Binding-site contacts:
Ligand atom NH1 contacts residue THR1097 of chain 7.B at 2.8 Å.
Ligand atom CZ contacts residue CYS1079 of chain 7.B at 1.6 Å (hydrophobic).
Ligand atom N contacts residue ALA1073 of chain 7.B at 2.0 Å.
Ligand atom CA contacts residue ALA1073 of chain 7.B at 3.0 Å (hydrophobic).
Ligand atom C contacts residue ASN1074 of chain 7.B at 1.5 Å.
Ligand atom N contacts residue ASN1074 of chain 7.B at 2.3 Å (h-bond).
Ligand atom NE contacts residue CYS1079 of chain 7.B at 2.3 Å (h-bond).
Ligand atom NH1 contacts residue LEU1080 of chain 7.B at 2.6 Å (h-bond).
Ligand atom O contacts residue ALA1073 of chain 7.B at 2.7 Å.
Ligand atom CB contacts residue ASN1074 of chain 7.B at 1.8 Å.
Ligand atom NE contacts residue TYR1076 of chain 7.B at 2.0 Å.
Ligand atom CG contacts residue ASN1074 of chain 7.B at 2.7 Å.
Ligand atom O contacts residue ASN1074 of chain 7.B at 1.6 Å (h-bond).
Ligand atom C contacts residue ASN1074 of chain 7.B at 0.8 Å.
Ligand atom O contacts residue TYR1076 of chain 7.B at 2.3 Å (h-bond).
Ligand atom CB contacts residue ASN1074 of chain 7.B at 1.7 Å.
Ligand atom N contacts residue GLY105 of chain 7.E at 2.8 Å (h-bond).
Ligand atom CZ contacts residue TYR1076 of chain 7.B at 2.8 Å (hydrophobic).
Ligand atom CG contacts residue TYR1075 of chain 7.B at 2.6 Å (hydrophobic).
Ligand atom O contacts residue ASN1074 of chain 7.B at 2.1 Å (h-bond).
Ligand atom CA contacts residue TYR1075 of chain 7.B at 2.5 Å (hydrophobic).
Ligand atom N contacts residue ASN1074 of chain 7.B at 1.0 Å.
Ligand atom CB contacts residue TYR1076 of chain 7.B at 2.9 Å (hydrophobic).
Ligand atom CD contacts residue CYS1079 of chain 7.B at 2.6 Å (hydrophobic).
Ligand atom CG contacts residue ASN1074 of chain 7.B at 2.5 Å.
Ligand atom CG contacts residue TYR1076 of chain 7.B at 2.4 Å (hydrophobic).
Ligand atom N contacts residue TYR1075 of chain 7.B at 1.5 Å (h-bond).
Ligand atom CB contacts residue TYR1075 of chain 7.B at 2.8 Å (hydrophobic).
Ligand atom CA contacts residue ASN1074 of chain 7.B at 0.2 Å.
Ligand atom O contacts residue VAL127 of chain 7.E at 2.5 Å (h-bond).
Ligand atom CA contacts residue ASN1074 of chain 7.B at 0.6 Å.
Ligand atom CD contacts residue TYR1076 of chain 7.B at 2.3 Å (hydrophobic).
Ligand atom OE1 contacts residue ARG165 of chain 7.E at 2.9 Å (salt-bridge).
Ligand atom NH2 contacts residue CYS1079 of chain 7.B at 2.0 Å.
Ligand atom C contacts residue ALA1073 of chain 7.B at 2.9 Å (hydrophobic).
Ligand atom N contacts residue ASN1074 of chain 7.B at 0.9 Å.
Ligand atom O contacts residue ASP1071 of chain 7.B at 2.9 Å (salt-bridge).
Ligand atom NH1 contacts residue CYS1079 of chain 7.B at 1.7 Å.
Ligand atom CZ contacts residue THR1097 of chain 7.B at 2.9 Å.
Ligand atom NH1 contacts residue TYR1076 of chain 7.B at 1.9 Å (h-bond).

Sequence of chain 7.E:
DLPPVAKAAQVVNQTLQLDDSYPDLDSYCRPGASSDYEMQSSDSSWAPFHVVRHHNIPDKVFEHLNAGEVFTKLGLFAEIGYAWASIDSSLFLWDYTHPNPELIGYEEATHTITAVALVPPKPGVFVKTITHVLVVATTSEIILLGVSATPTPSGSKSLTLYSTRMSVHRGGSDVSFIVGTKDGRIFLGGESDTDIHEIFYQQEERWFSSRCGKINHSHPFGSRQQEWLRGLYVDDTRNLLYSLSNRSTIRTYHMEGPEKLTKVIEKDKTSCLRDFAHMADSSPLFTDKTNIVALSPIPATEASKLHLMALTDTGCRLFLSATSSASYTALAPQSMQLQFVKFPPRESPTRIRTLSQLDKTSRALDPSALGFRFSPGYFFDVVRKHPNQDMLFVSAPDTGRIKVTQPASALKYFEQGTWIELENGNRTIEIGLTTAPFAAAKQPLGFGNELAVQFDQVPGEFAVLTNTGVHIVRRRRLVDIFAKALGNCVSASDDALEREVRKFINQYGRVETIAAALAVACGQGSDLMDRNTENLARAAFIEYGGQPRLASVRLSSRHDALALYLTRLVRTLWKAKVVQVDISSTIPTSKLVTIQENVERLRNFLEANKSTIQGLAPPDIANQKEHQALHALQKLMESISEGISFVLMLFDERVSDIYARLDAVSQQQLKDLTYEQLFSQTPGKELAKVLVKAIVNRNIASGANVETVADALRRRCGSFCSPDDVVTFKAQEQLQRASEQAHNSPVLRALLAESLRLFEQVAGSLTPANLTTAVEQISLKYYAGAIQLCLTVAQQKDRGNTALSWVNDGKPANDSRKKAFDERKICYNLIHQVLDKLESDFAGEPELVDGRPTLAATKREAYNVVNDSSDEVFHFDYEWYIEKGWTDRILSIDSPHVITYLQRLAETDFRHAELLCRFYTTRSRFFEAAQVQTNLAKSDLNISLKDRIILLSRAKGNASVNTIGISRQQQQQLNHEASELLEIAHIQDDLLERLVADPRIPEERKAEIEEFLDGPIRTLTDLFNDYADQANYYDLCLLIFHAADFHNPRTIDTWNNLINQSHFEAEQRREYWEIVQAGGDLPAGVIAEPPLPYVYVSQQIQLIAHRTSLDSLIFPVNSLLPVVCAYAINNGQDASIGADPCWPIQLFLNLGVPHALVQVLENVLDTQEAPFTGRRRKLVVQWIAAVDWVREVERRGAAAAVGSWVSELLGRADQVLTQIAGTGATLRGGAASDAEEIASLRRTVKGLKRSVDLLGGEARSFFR

A small-molecule ligand and the protein it binds are described below.
Small molecule (SMILES): CSCC[C@H](NC(=O)[C@@H]1CCCN1C(=O)[C@H](CC(C)C)NC(=O)[C@H](CC(C)C)NC(=O)[C@H](CCCCN)NC(=O)[C@H](C)NC(=O)[C@H](CCCCN)NC(=O)[C@@H](N)CCCN=C(N)N)C(=O)N[C@@H](CCC(=O)O)C(=O)N[C@@H](CCC(=O)O)C(=O)N[C@@H](C)C(=O)N[C@@H](CC(C)C)C(=O)N[C@@H](CC(C)C)C(=O)N1CCC[C@H]1C=O

Sequence of chain 7.B:
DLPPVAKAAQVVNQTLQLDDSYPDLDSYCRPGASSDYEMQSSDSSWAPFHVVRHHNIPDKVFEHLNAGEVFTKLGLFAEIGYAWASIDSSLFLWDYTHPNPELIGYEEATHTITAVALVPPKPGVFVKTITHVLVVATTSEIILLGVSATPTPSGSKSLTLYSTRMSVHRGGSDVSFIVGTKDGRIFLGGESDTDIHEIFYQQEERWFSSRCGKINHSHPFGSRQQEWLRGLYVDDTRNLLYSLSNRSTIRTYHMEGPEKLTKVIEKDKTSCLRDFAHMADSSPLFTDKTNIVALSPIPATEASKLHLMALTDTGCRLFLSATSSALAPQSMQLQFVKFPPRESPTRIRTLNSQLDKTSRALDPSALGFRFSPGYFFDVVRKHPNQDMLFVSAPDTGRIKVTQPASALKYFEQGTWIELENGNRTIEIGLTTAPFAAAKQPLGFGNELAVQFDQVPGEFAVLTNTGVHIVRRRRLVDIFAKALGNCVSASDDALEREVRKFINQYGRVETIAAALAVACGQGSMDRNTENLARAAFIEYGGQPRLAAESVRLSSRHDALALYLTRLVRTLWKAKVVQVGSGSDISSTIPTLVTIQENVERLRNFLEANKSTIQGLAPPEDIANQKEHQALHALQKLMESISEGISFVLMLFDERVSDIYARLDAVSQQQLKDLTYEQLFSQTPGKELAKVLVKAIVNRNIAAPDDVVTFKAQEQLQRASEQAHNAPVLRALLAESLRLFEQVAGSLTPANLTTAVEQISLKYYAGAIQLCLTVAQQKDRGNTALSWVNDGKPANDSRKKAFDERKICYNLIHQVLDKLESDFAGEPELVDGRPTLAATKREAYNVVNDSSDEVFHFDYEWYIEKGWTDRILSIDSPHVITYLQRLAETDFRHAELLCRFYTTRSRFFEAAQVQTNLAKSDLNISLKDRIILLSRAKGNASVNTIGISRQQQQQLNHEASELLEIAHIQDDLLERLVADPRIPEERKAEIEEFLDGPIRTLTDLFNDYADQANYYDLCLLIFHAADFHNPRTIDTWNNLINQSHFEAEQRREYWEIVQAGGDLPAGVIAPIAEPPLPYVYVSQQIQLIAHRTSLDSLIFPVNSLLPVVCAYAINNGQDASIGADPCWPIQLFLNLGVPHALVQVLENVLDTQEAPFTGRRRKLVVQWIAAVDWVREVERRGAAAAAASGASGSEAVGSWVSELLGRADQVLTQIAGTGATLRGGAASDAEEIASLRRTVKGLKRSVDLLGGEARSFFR